Sequence of chain 1.A:
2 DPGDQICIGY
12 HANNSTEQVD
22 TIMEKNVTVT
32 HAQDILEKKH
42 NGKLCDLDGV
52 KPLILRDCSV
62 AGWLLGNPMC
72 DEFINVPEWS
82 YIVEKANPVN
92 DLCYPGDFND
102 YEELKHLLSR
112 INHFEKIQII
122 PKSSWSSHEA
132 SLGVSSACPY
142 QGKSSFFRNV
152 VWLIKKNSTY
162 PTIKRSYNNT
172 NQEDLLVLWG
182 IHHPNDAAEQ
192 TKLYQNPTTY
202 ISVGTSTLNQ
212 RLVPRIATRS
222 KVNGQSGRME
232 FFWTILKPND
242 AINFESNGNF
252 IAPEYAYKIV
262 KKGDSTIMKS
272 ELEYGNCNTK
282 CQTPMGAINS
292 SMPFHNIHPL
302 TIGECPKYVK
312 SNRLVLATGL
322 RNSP

Sequence of chain 3.A:
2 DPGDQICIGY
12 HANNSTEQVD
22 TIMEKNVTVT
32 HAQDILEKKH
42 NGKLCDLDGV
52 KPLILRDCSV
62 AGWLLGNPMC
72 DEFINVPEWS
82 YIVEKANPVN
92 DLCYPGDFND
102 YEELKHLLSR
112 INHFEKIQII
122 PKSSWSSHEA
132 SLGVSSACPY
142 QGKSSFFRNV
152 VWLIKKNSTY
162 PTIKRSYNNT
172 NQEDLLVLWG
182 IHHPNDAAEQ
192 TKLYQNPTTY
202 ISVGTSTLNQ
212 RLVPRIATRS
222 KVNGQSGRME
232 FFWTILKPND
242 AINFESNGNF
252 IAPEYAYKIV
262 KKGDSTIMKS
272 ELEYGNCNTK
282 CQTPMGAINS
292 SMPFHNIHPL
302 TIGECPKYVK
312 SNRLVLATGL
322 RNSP

Binding-site contacts:
Ligand atom C4 contacts residue ASN240 of chain 1.A at 3.7 Å.
Ligand atom C1 contacts residue ASN169 of chain 1.A at 1.4 Å.
Ligand atom C2 contacts residue ASN240 of chain 1.A at 3.6 Å.
Ligand atom N2 contacts residue ALA242 of chain 1.A at 4.5 Å.
Ligand atom C7 contacts residue ALA242 of chain 1.A at 4.1 Å (hydrophobic).
Ligand atom O7 contacts residue ASN240 of chain 1.A at 3.1 Å (h-bond).
Ligand atom O5 contacts residue ASN169 of chain 1.A at 2.3 Å (h-bond).
Ligand atom C2 contacts residue ASN169 of chain 1.A at 2.4 Å.
Ligand atom C8 contacts residue ASP241 of chain 1.A at 3.8 Å.
Ligand atom O7 contacts residue ASN169 of chain 1.A at 3.9 Å.
Ligand atom N2 contacts residue ASN240 of chain 1.A at 2.9 Å (h-bond).
Ligand atom N2 contacts residue ASP241 of chain 1.A at 4.4 Å.
Ligand atom O5 contacts residue ASN240 of chain 1.A at 3.8 Å.
Ligand atom C3 contacts residue ASN240 of chain 1.A at 3.7 Å.
Ligand atom N2 contacts residue ASN169 of chain 1.A at 3.0 Å (h-bond).
Ligand atom C3 contacts residue ASN169 of chain 1.A at 3.8 Å.
Ligand atom C7 contacts residue ASN169 of chain 1.A at 3.7 Å.
Ligand atom C4 contacts residue ASN169 of chain 1.A at 4.2 Å.
Ligand atom C8 contacts residue ALA242 of chain 1.A at 3.8 Å (hydrophobic).
Ligand atom O7 contacts residue ALA242 of chain 1.A at 4.3 Å.
Ligand atom O4 contacts residue ASN240 of chain 1.A at 3.5 Å (h-bond).
Ligand atom C5 contacts residue ASN169 of chain 1.A at 3.7 Å.
Ligand atom O3 contacts residue ASN240 of chain 1.A at 4.3 Å.
Ligand atom C1 contacts residue ASN240 of chain 1.A at 3.6 Å.
Ligand atom C7 contacts residue ASN240 of chain 1.A at 3.8 Å.
Ligand atom C6 contacts residue ASN240 of chain 1.A at 4.4 Å.
Ligand atom C5 contacts residue ASN240 of chain 1.A at 3.2 Å.
Ligand atom C8 contacts residue SER221 of chain 3.A at 3.7 Å.
Ligand atom C8 contacts residue ASN240 of chain 1.A at 3.7 Å.

A protein and the small-molecule ligand that binds it are described below.
Small molecule (SMILES): CC(=O)N[C@H]1[C@H](O[C@H]2[C@H](O)[C@@H](NC(C)=O)CO[C@@H]2CO)O[C@H](CO)[C@@H](O)[C@@H]1O